Sequence of chain 1.B:
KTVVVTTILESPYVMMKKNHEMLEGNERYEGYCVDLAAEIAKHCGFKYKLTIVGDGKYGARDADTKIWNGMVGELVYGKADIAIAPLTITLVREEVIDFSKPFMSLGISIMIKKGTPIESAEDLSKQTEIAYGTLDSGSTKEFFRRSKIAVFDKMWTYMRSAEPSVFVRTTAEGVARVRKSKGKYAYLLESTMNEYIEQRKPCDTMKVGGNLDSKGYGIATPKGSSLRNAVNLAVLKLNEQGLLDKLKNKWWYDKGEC

Sequence of chain 1.A:
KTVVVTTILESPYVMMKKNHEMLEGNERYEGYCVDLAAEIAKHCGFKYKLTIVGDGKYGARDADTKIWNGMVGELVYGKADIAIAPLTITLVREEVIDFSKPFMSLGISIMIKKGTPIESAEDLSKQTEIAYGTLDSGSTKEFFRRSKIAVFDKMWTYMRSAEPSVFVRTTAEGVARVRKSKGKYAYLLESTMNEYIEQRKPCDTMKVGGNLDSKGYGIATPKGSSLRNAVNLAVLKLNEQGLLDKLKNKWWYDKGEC

Binding-site contacts:
Ligand atom C11 contacts residue PRO105 of chain 1.A at 3.7 Å (hydrophobic).
Ligand atom C12 contacts residue PRO105 of chain 1.A at 3.4 Å (hydrophobic).
Ligand atom O20 contacts residue GLY219 of chain 1.B at 2.8 Å (h-bond).
Ligand atom C3 contacts residue SER108 of chain 1.B at 3.6 Å.
Ligand atom C9 contacts residue SER217 of chain 1.B at 3.7 Å.
Ligand atom C14 contacts residue LYS218 of chain 1.A at 3.6 Å.
Ligand atom C9 contacts residue ASN242 of chain 1.A at 3.7 Å.
Ligand atom C4 contacts residue LYS218 of chain 1.A at 3.5 Å.
Ligand atom C3 contacts residue MET107 of chain 1.B at 3.9 Å (hydrophobic).
Ligand atom O21 contacts residue ILE92 of chain 1.B at 3.4 Å.
Ligand atom C3 contacts residue PRO105 of chain 1.B at 3.6 Å (hydrophobic).
Ligand atom C15 contacts residue PHE106 of chain 1.B at 3.7 Å (hydrophobic).
Ligand atom C14 contacts residue SER217 of chain 1.A at 3.5 Å.
Ligand atom O21 contacts residue LYS104 of chain 1.A at 3.6 Å.
Ligand atom C13 contacts residue LEU239 of chain 1.A at 3.9 Å (hydrophobic).
Ligand atom O21 contacts residue PRO105 of chain 1.B at 3.4 Å.
Ligand atom O21 contacts residue PRO105 of chain 1.A at 3.5 Å.
Ligand atom N19 contacts residue ASN242 of chain 1.A at 3.9 Å.
Ligand atom C1 contacts residue SER108 of chain 1.B at 3.9 Å.
Ligand atom C2 contacts residue SER108 of chain 1.A at 3.8 Å.
Ligand atom C12 contacts residue ASN242 of chain 1.A at 3.3 Å.
Ligand atom C15 contacts residue MET107 of chain 1.B at 3.5 Å (hydrophobic).
Ligand atom N18 contacts residue PRO105 of chain 1.B at 3.7 Å.
Ligand atom C2 contacts residue PRO105 of chain 1.A at 3.6 Å (hydrophobic).
Ligand atom O20 contacts residue LYS218 of chain 1.B at 3.6 Å.
Ligand atom N18 contacts residue GLY219 of chain 1.B at 3.7 Å.
Ligand atom C15 contacts residue SER108 of chain 1.B at 3.8 Å.
Ligand atom C1 contacts residue PRO105 of chain 1.B at 3.7 Å (hydrophobic).
Ligand atom C16 contacts residue LYS218 of chain 1.A at 3.6 Å.
Ligand atom N18 contacts residue PRO105 of chain 1.A at 3.6 Å.
Ligand atom O20 contacts residue ILE92 of chain 1.B at 3.8 Å.
Ligand atom N19 contacts residue PRO105 of chain 1.A at 3.2 Å (h-bond).
Ligand atom C9 contacts residue PRO105 of chain 1.A at 3.5 Å (hydrophobic).
Ligand atom C15 contacts residue PRO105 of chain 1.B at 3.6 Å (hydrophobic).
Ligand atom C13 contacts residue PRO105 of chain 1.A at 3.2 Å (hydrophobic).
Ligand atom S22 contacts residue GLY219 of chain 1.B at 3.8 Å.
Ligand atom C1 contacts residue LYS218 of chain 1.B at 3.6 Å.
Ligand atom C5 contacts residue PRO105 of chain 1.A at 3.8 Å (hydrophobic).
Ligand atom C16 contacts residue PRO105 of chain 1.B at 3.8 Å (hydrophobic).
Ligand atom C8 contacts residue SER108 of chain 1.A at 3.9 Å.

This small molecule binds to this protein.
Small molecule (SMILES): CC(C)(C)c1ccc(C2=CC=CN3CCS(=O)(=O)N=C23)cc1